This small molecule binds to this protein.
Small molecule (SMILES): CC(=O)N[C@@H]1[C@@H](O)[C@H](O)[C@@H](CO)O[C@H]1O

Binding-site contacts:
Ligand atom C5 contacts residue ASN79 of chain 1.A at 4.1 Å.
Ligand atom C8 contacts residue ASN78 of chain 1.A at 3.9 Å.
Ligand atom C2 contacts residue ASN78 of chain 1.A at 2.5 Å.
Ligand atom O6 contacts residue ASN79 of chain 1.A at 4.3 Å.
Ligand atom C5 contacts residue ASN78 of chain 1.A at 3.7 Å.
Ligand atom O5 contacts residue ASN78 of chain 1.A at 2.4 Å (h-bond).
Ligand atom O5 contacts residue ASN79 of chain 1.A at 4.2 Å.
Ligand atom O7 contacts residue ASN78 of chain 1.A at 3.1 Å (h-bond).
Ligand atom C6 contacts residue ASN79 of chain 1.A at 3.2 Å.
Ligand atom C4 contacts residue ASN79 of chain 1.A at 4.3 Å.
Ligand atom C1 contacts residue ASN78 of chain 1.A at 1.4 Å.
Ligand atom C4 contacts residue ASN78 of chain 1.A at 4.2 Å.
Ligand atom C3 contacts residue ASN78 of chain 1.A at 3.8 Å.
Ligand atom C7 contacts residue ASN78 of chain 1.A at 3.1 Å.
Ligand atom N2 contacts residue ASN78 of chain 1.A at 2.5 Å (h-bond).

Sequence of chain 1.A:
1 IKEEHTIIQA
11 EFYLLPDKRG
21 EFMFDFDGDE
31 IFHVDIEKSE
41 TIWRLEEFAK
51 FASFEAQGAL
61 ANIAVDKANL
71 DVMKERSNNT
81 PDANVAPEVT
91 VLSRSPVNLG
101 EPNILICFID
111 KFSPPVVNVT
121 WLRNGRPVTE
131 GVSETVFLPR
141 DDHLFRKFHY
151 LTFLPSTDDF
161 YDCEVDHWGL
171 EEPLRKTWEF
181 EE